Sequence of chain 2.B:
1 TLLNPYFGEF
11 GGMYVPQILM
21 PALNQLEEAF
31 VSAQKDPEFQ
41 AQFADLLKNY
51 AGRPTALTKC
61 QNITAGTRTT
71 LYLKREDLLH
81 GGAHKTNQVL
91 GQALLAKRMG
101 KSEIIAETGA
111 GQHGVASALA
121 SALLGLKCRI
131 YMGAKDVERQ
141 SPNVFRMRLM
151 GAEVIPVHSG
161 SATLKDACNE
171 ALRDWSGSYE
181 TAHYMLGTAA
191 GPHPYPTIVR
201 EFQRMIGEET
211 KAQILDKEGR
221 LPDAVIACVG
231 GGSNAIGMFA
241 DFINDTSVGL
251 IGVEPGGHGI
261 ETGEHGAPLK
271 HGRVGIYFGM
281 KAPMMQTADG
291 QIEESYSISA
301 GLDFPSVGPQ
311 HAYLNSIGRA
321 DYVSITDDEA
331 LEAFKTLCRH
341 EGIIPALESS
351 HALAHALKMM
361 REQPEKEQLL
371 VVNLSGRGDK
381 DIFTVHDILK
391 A

This small molecule binds to this protein.
Small molecule (SMILES): CC1=C(O)/C(=C\[NH+]=C(/CN2CCc3ccccc32)C(=O)O)C(COP(=O)(O)O)=CN1

Binding-site contacts:
Ligand atom C6 contacts residue GLU348 of chain 2.B at 3.6 Å.
Ligand atom C contacts residue ALA110 of chain 2.B at 3.4 Å (hydrophobic).
Ligand atom O contacts residue ALA110 of chain 2.B at 3.5 Å.
Ligand atom O1P contacts residue GLY230 of chain 2.B at 2.7 Å (h-bond).
Ligand atom C4A contacts residue GLY301 of chain 2.B at 3.6 Å.
Ligand atom N1 contacts residue GLU348 of chain 2.B at 3.4 Å.
Ligand atom O contacts residue HIS113 of chain 2.B at 2.9 Å (h-bond).
Ligand atom O1P contacts residue GLY231 of chain 2.B at 3.0 Å (h-bond).
Ligand atom C contacts residue GLY109 of chain 2.B at 3.5 Å.
Ligand atom O contacts residue GLY111 of chain 2.B at 3.4 Å (h-bond).
Ligand atom CZ3 contacts residue THR188 of chain 2.B at 3.5 Å.
Ligand atom C4A contacts residue LYS85 of chain 2.B at 3.4 Å.
Ligand atom N1 contacts residue SER375 of chain 2.B at 2.7 Å (h-bond).
Ligand atom N contacts residue LYS85 of chain 2.B at 3.5 Å.
Ligand atom O3 contacts residue ALA110 of chain 2.B at 3.6 Å.
Ligand atom O3P contacts residue SER233 of chain 2.B at 3.1 Å (h-bond).
Ligand atom C6 contacts residue CYS228 of chain 2.B at 3.6 Å (hydrophobic).
Ligand atom OXT contacts residue THR108 of chain 2.B at 2.4 Å (h-bond).
Ligand atom NE1 contacts residue LYS85 of chain 2.B at 3.6 Å (salt-bridge).
Ligand atom O2P contacts residue LYS85 of chain 2.B at 3.0 Å (salt-bridge).
Ligand atom OXT contacts residue ALA110 of chain 2.B at 3.5 Å (h-bond).
Ligand atom OXT contacts residue HIS113 of chain 2.B at 3.5 Å.
Ligand atom O2P contacts residue GLY232 of chain 2.B at 3.6 Å (h-bond).
Ligand atom OXT contacts residue GLY109 of chain 2.B at 2.7 Å (h-bond).
Ligand atom O3 contacts residue GLN112 of chain 2.B at 3.4 Å.
Ligand atom C contacts residue THR108 of chain 2.B at 3.3 Å.
Ligand atom CG contacts residue GLU107 of chain 2.B at 3.4 Å.
Ligand atom CH2 contacts residue GLY231 of chain 2.B at 3.3 Å.
Ligand atom P contacts residue SER233 of chain 2.B at 3.4 Å.
Ligand atom O1P contacts residue GLY232 of chain 2.B at 2.8 Å (h-bond).
Ligand atom CE3 contacts residue THR188 of chain 2.B at 3.5 Å.
Ligand atom O2P contacts residue THR188 of chain 2.B at 2.5 Å (h-bond).
Ligand atom C contacts residue HIS113 of chain 2.B at 3.5 Å.
Ligand atom O contacts residue GLN112 of chain 2.B at 2.8 Å (h-bond).
Ligand atom O3P contacts residue HIS84 of chain 2.B at 3.1 Å (h-bond).
Ligand atom C6 contacts residue SER375 of chain 2.B at 3.4 Å.
Ligand atom O2P contacts residue SER233 of chain 2.B at 2.7 Å (h-bond).
Ligand atom O4P contacts residue LYS85 of chain 2.B at 3.2 Å (salt-bridge).
Ligand atom O3P contacts residue ASN234 of chain 2.B at 2.9 Å (h-bond).
Ligand atom O1P contacts residue SER233 of chain 2.B at 3.5 Å (h-bond).